Binding-site contacts:
Ligand atom O5 contacts residue ASN261 of chain 1.A at 2.3 Å (h-bond).
Ligand atom C7 contacts residue THR257 of chain 1.A at 4.3 Å.
Ligand atom C5 contacts residue ASN261 of chain 1.A at 3.6 Å.
Ligand atom C2 contacts residue ASN261 of chain 1.A at 2.4 Å.
Ligand atom N2 contacts residue ASN261 of chain 1.A at 2.9 Å (h-bond).
Ligand atom C4 contacts residue ASN261 of chain 1.A at 4.2 Å.
Ligand atom O7 contacts residue ASN261 of chain 1.A at 3.0 Å (h-bond).
Ligand atom C8 contacts residue ASN261 of chain 1.A at 3.6 Å.
Ligand atom O5 contacts residue CYS264 of chain 1.A at 3.6 Å.
Ligand atom C3 contacts residue ASN261 of chain 1.A at 3.8 Å.
Ligand atom O5 contacts residue THR263 of chain 1.A at 4.3 Å.
Ligand atom O7 contacts residue GLN258 of chain 1.A at 4.0 Å.
Ligand atom C7 contacts residue ASN261 of chain 1.A at 3.1 Å.
Ligand atom C1 contacts residue ASN261 of chain 1.A at 1.4 Å.
Ligand atom O7 contacts residue THR257 of chain 1.A at 3.6 Å (h-bond).
Ligand atom C1 contacts residue CYS264 of chain 1.A at 4.1 Å (hydrophobic).
Ligand atom C6 contacts residue CYS273 of chain 1.A at 3.6 Å (hydrophobic).
Ligand atom O6 contacts residue CYS273 of chain 1.A at 4.3 Å.
Ligand atom C1 contacts residue THR263 of chain 1.A at 3.7 Å.
Ligand atom C8 contacts residue THR257 of chain 1.A at 4.2 Å.
Ligand atom O5 contacts residue CYS273 of chain 1.A at 4.4 Å.

A small-molecule ligand and the protein it binds are described below.
Small molecule (SMILES): CC(=O)N[C@@H]1[C@@H](O)[C@H](O)[C@@H](CO)O[C@H]1O

Sequence of chain 1.A:
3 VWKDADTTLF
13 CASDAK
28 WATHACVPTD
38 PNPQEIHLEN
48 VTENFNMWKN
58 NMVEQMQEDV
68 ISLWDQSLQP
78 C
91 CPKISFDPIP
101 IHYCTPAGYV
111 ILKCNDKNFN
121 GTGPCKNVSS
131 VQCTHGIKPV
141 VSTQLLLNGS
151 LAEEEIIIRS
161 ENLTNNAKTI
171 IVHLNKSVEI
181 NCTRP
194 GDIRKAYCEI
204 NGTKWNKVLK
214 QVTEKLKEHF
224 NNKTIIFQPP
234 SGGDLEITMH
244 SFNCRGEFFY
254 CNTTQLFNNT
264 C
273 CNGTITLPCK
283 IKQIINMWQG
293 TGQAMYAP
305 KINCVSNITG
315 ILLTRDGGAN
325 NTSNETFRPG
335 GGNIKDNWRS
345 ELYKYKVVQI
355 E